The protein below binds the small molecule below.
Small molecule (SMILES): CC(=O)N[C@@H]1[C@@H](O)[C@H](O)[C@@H](CO)O[C@H]1O

Binding-site contacts:
Ligand atom C1 contacts residue PRO278 of chain 3.A at 4.5 Å (hydrophobic).
Ligand atom O7 contacts residue VAL291 of chain 3.A at 4.0 Å.
Ligand atom C4 contacts residue ASN279 of chain 3.A at 3.7 Å.
Ligand atom C6 contacts residue ASN279 of chain 3.A at 4.4 Å.
Ligand atom C1 contacts residue ASN292 of chain 3.A at 3.7 Å.
Ligand atom C8 contacts residue VAL291 of chain 3.A at 4.4 Å (hydrophobic).
Ligand atom C5 contacts residue ASN279 of chain 3.A at 3.5 Å.
Ligand atom C3 contacts residue ASN279 of chain 3.A at 3.6 Å.
Ligand atom C1 contacts residue ASN279 of chain 3.A at 1.4 Å.
Ligand atom C7 contacts residue ASN279 of chain 3.A at 3.7 Å.
Ligand atom C6 contacts residue SER264 of chain 3.A at 4.5 Å.
Ligand atom O6 contacts residue ASP265 of chain 3.A at 4.2 Å.
Ligand atom O7 contacts residue ASN279 of chain 3.A at 3.3 Å (h-bond).
Ligand atom O3 contacts residue ASN279 of chain 3.A at 4.4 Å.
Ligand atom C2 contacts residue ASN279 of chain 3.A at 2.5 Å.
Ligand atom O5 contacts residue ASN279 of chain 3.A at 2.3 Å (h-bond).
Ligand atom N2 contacts residue ASN292 of chain 3.A at 4.5 Å.
Ligand atom N2 contacts residue ASN279 of chain 3.A at 3.4 Å (h-bond).
Ligand atom C7 contacts residue VAL291 of chain 3.A at 4.4 Å (hydrophobic).
Ligand atom O5 contacts residue ASN292 of chain 3.A at 4.1 Å.
Ligand atom C6 contacts residue PRO278 of chain 3.A at 4.4 Å (hydrophobic).
Ligand atom O5 contacts residue PRO278 of chain 3.A at 3.8 Å.

Sequence of chain 3.A:
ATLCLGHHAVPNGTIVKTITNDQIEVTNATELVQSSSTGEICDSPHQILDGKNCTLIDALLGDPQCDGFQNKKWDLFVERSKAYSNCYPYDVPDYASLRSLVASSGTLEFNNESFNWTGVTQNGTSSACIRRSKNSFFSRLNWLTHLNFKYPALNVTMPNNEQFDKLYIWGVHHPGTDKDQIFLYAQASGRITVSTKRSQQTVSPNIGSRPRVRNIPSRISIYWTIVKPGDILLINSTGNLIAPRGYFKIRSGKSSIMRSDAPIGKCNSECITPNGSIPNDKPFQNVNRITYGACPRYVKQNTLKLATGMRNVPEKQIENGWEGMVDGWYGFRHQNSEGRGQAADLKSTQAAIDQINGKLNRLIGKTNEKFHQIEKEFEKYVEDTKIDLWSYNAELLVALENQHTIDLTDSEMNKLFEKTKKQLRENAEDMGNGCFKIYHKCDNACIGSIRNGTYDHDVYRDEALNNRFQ